Sequence of chain 1.A:
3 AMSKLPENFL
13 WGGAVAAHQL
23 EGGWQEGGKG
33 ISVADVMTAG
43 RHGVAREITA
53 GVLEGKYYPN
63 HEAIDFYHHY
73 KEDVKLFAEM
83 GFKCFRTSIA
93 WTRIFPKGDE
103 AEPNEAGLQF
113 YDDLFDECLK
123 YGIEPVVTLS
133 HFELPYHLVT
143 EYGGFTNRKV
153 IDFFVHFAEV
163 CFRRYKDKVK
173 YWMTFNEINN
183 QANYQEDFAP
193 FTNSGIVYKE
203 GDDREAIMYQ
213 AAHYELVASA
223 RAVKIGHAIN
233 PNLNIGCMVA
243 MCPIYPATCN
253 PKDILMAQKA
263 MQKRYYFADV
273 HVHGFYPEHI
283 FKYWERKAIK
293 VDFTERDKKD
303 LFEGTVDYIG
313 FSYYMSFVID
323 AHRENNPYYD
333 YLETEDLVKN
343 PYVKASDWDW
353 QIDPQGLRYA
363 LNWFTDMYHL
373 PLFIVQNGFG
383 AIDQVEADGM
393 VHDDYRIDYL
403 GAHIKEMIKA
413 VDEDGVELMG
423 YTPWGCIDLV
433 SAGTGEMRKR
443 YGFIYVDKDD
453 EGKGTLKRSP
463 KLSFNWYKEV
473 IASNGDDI

A protein and the small-molecule ligand that binds it are described below.
Small molecule (SMILES): O=P(O)(O)OC[C@H]1O[C@@H](Oc2ccccc2CO)[C@H](O)[C@@H](O)[C@@H]1O

Binding-site contacts:
Ligand atom O1P contacts residue TYR443 of chain 1.A at 2.6 Å (h-bond).
Ligand atom O1 contacts residue GLU179 of chain 1.A at 2.8 Å (salt-bridge).
Ligand atom O3 contacts residue PHE134 of chain 1.A at 3.8 Å.
Ligand atom C1A contacts residue TRP352 of chain 1.A at 3.4 Å (hydrophobic).
Ligand atom C2 contacts residue GLN378 of chain 1.A at 3.8 Å.
Ligand atom O1P contacts residue TRP352 of chain 1.A at 3.4 Å.
Ligand atom C2 contacts residue GLU179 of chain 1.A at 3.5 Å.
Ligand atom O2P contacts residue SER433 of chain 1.A at 3.2 Å.
Ligand atom O6 contacts residue TRP352 of chain 1.A at 3.3 Å.
Ligand atom O2 contacts residue PHE134 of chain 1.A at 3.3 Å.
Ligand atom C8 contacts residue GLU179 of chain 1.A at 3.7 Å.
Ligand atom O4 contacts residue GLN21 of chain 1.A at 2.6 Å (h-bond).
Ligand atom C1 contacts residue GLU179 of chain 1.A at 3.4 Å.
Ligand atom C5 contacts residue TRP426 of chain 1.A at 3.5 Å (hydrophobic).
Ligand atom C4 contacts residue TRP426 of chain 1.A at 3.7 Å (hydrophobic).
Ligand atom O4 contacts residue ALA434 of chain 1.A at 3.5 Å.
Ligand atom C10 contacts residue TRP352 of chain 1.A at 3.8 Å (hydrophobic).
Ligand atom O2 contacts residue ASN178 of chain 1.A at 3.0 Å (h-bond).
Ligand atom O1P contacts residue LYS441 of chain 1.A at 2.9 Å (salt-bridge).
Ligand atom C6 contacts residue TRP426 of chain 1.A at 3.7 Å (hydrophobic).
Ligand atom O3 contacts residue GLN21 of chain 1.A at 2.7 Å (h-bond).
Ligand atom P contacts residue ALA434 of chain 1.A at 3.7 Å.
Ligand atom O3P contacts residue ALA434 of chain 1.A at 3.6 Å.
Ligand atom O3P contacts residue LYS441 of chain 1.A at 3.7 Å.
Ligand atom O3 contacts residue ALA434 of chain 1.A at 3.7 Å.
Ligand atom O3P contacts residue GLY435 of chain 1.A at 2.8 Å (h-bond).
Ligand atom C4 contacts residue ALA434 of chain 1.A at 3.5 Å (hydrophobic).
Ligand atom O2P contacts residue ALA434 of chain 1.A at 2.7 Å (h-bond).
Ligand atom O2 contacts residue GLU179 of chain 1.A at 2.9 Å (salt-bridge).
Ligand atom O2 contacts residue HIS133 of chain 1.A at 3.4 Å (h-bond).
Ligand atom C1 contacts residue GLN378 of chain 1.A at 3.2 Å.
Ligand atom C5 contacts residue TYR316 of chain 1.A at 3.3 Å (hydrophobic).
Ligand atom O4 contacts residue TRP426 of chain 1.A at 2.9 Å.
Ligand atom O5 contacts residue TYR316 of chain 1.A at 3.0 Å (h-bond).
Ligand atom O5 contacts residue GLN378 of chain 1.A at 3.6 Å (h-bond).
Ligand atom C3 contacts residue TRP426 of chain 1.A at 3.6 Å (hydrophobic).
Ligand atom O3 contacts residue HIS133 of chain 1.A at 2.9 Å (h-bond).
Ligand atom C2A contacts residue TRP352 of chain 1.A at 3.6 Å (hydrophobic).
Ligand atom P contacts residue TRP352 of chain 1.A at 3.8 Å.
Ligand atom O2 contacts residue GLN378 of chain 1.A at 3.5 Å (h-bond).